Sequence of chain 4.B:
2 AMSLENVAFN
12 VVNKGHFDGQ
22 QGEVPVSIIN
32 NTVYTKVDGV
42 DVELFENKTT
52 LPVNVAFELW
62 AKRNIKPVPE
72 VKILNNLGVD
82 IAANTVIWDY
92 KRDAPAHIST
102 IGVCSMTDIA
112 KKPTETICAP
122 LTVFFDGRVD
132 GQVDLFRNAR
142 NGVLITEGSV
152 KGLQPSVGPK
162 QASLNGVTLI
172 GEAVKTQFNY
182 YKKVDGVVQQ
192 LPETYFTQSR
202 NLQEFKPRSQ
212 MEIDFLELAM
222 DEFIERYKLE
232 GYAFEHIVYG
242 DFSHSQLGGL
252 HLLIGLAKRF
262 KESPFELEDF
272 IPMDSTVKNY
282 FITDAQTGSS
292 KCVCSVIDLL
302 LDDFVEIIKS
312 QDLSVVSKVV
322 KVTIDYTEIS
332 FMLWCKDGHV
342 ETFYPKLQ

Binding-site contacts:
Ligand atom O08 contacts residue PHE261 of chain 4.B at 3.9 Å.
Ligand atom C14 contacts residue LEU268 of chain 4.B at 4.2 Å (hydrophobic).
Ligand atom O05 contacts residue ALA286 of chain 4.B at 3.6 Å.
Ligand atom O08 contacts residue PRO265 of chain 4.B at 4.4 Å.
Ligand atom C09 contacts residue PHE261 of chain 4.B at 4.4 Å (hydrophobic).
Ligand atom O05 contacts residue PHE266 of chain 4.B at 3.4 Å (h-bond).
Ligand atom C14 contacts residue GLU267 of chain 4.B at 3.8 Å.
Ligand atom N06 contacts residue GLU267 of chain 4.B at 3.5 Å (salt-bridge).
Ligand atom O05 contacts residue PRO265 of chain 4.B at 3.6 Å.
Ligand atom C04 contacts residue GLU205 of chain 2.B at 4.2 Å.
Ligand atom C13 contacts residue PHE266 of chain 4.B at 4.1 Å (hydrophobic).
Ligand atom C11 contacts residue PHE266 of chain 4.B at 3.7 Å (hydrophobic).
Ligand atom C14 contacts residue PHE266 of chain 4.B at 3.7 Å (hydrophobic).
Ligand atom C04 contacts residue PHE266 of chain 4.B at 4.2 Å (hydrophobic).
Ligand atom C12 contacts residue PHE266 of chain 4.B at 4.1 Å (hydrophobic).
Ligand atom C01 contacts residue GLU205 of chain 2.B at 3.3 Å.
Ligand atom C13 contacts residue LEU268 of chain 4.B at 3.6 Å (hydrophobic).
Ligand atom C03 contacts residue GLU267 of chain 4.B at 3.3 Å.
Ligand atom C07 contacts residue PHE266 of chain 4.B at 3.6 Å (hydrophobic).
Ligand atom C12 contacts residue LEU268 of chain 4.B at 3.9 Å (hydrophobic).
Ligand atom C11 contacts residue GLN204 of chain 4.B at 3.7 Å.
Ligand atom C10 contacts residue GLN204 of chain 4.B at 3.9 Å.
Ligand atom C11 contacts residue LEU203 of chain 4.B at 3.8 Å (hydrophobic).
Ligand atom C13 contacts residue GLU267 of chain 4.B at 4.2 Å.
Ligand atom C09 contacts residue PHE266 of chain 4.B at 3.3 Å (hydrophobic).
Ligand atom N06 contacts residue PHE266 of chain 4.B at 3.7 Å.
Ligand atom C02 contacts residue GLU205 of chain 2.B at 4.3 Å.
Ligand atom C11 contacts residue PHE261 of chain 4.B at 4.3 Å (hydrophobic).
Ligand atom CL15 contacts residue LEU268 of chain 4.B at 2.9 Å.
Ligand atom C10 contacts residue PHE266 of chain 4.B at 3.3 Å (hydrophobic).
Ligand atom C07 contacts residue PHE261 of chain 4.B at 4.5 Å (hydrophobic).
Ligand atom C10 contacts residue PHE261 of chain 4.B at 3.5 Å (hydrophobic).
Ligand atom C04 contacts residue PRO265 of chain 4.B at 3.6 Å (hydrophobic).
Ligand atom O08 contacts residue PHE266 of chain 4.B at 4.3 Å.
Ligand atom C02 contacts residue GLU267 of chain 4.B at 4.0 Å.
Ligand atom CL15 contacts residue GLU267 of chain 4.B at 3.1 Å.
Ligand atom O05 contacts residue GLU267 of chain 4.B at 3.9 Å.

Sequence of chain 2.B:
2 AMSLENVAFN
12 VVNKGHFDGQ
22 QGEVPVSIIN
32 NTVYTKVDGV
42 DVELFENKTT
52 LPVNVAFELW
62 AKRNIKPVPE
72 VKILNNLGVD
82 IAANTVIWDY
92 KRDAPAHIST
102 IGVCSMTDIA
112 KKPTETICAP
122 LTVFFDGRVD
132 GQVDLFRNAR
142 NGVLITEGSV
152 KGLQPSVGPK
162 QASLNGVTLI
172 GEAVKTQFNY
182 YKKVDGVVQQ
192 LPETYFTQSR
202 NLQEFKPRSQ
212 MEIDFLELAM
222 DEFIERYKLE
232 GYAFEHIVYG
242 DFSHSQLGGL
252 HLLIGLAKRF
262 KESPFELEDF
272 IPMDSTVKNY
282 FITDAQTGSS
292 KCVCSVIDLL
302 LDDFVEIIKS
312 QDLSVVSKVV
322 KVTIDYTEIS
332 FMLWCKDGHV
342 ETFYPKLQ

A small-molecule ligand and the protein it binds are described below.
Small molecule (SMILES): CC(C)(CO)NC(=O)c1cccc(Cl)c1